Binding-site contacts:
Ligand atom C5 contacts residue GLN189 of chain 1.A at 3.5 Å.
Ligand atom C3 contacts residue ARG188 of chain 1.A at 4.0 Å.
Ligand atom C10 contacts residue HIS164 of chain 1.A at 3.9 Å.
Ligand atom C4 contacts residue GLU166 of chain 1.A at 3.9 Å.
Ligand atom C5 contacts residue ARG188 of chain 1.A at 3.8 Å.
Ligand atom F1 contacts residue MET49 of chain 1.A at 3.8 Å.
Ligand atom C2 contacts residue GLU166 of chain 1.A at 3.5 Å.
Ligand atom C11 contacts residue HIS164 of chain 1.A at 4.1 Å.
Ligand atom N1 contacts residue PRO168 of chain 1.A at 3.7 Å.
Ligand atom C9 contacts residue MET165 of chain 1.A at 3.4 Å (hydrophobic).
Ligand atom N1 contacts residue LEU167 of chain 1.A at 4.0 Å.
Ligand atom C10 contacts residue HIS41 of chain 1.A at 3.8 Å.
Ligand atom C9 contacts residue MET49 of chain 1.A at 3.9 Å (hydrophobic).
Ligand atom C1 contacts residue GLU166 of chain 1.A at 3.2 Å.
Ligand atom N2 contacts residue GLN189 of chain 1.A at 3.8 Å.
Ligand atom C8 contacts residue MET165 of chain 1.A at 3.9 Å (hydrophobic).
Ligand atom C3 contacts residue GLN189 of chain 1.A at 3.9 Å.
Ligand atom C1 contacts residue PRO168 of chain 1.A at 3.5 Å (hydrophobic).
Ligand atom C3 contacts residue GLU166 of chain 1.A at 3.9 Å.
Ligand atom C11 contacts residue HIS41 of chain 1.A at 3.5 Å.
Ligand atom C4 contacts residue GLN189 of chain 1.A at 3.6 Å.
Ligand atom C8 contacts residue GLN189 of chain 1.A at 4.1 Å.
Ligand atom F1 contacts residue MET165 of chain 1.A at 4.0 Å.
Ligand atom F1 contacts residue ASP187 of chain 1.A at 3.2 Å.
Ligand atom C10 contacts residue MET49 of chain 1.A at 3.4 Å (hydrophobic).
Ligand atom O1 contacts residue PRO168 of chain 1.A at 4.1 Å.
Ligand atom C9 contacts residue ARG188 of chain 1.A at 4.0 Å.
Ligand atom C6 contacts residue GLN189 of chain 1.A at 3.5 Å.
Ligand atom C2 contacts residue PRO168 of chain 1.A at 3.8 Å (hydrophobic).
Ligand atom C4 contacts residue ARG188 of chain 1.A at 3.1 Å.
Ligand atom F1 contacts residue HIS164 of chain 1.A at 3.8 Å.
Ligand atom C12 contacts residue MET49 of chain 1.A at 3.8 Å (hydrophobic).
Ligand atom C4 contacts residue THR190 of chain 1.A at 4.1 Å.
Ligand atom F1 contacts residue HIS41 of chain 1.A at 3.1 Å.
Ligand atom C3 contacts residue THR190 of chain 1.A at 3.4 Å.
Ligand atom C10 contacts residue MET165 of chain 1.A at 3.8 Å (hydrophobic).
Ligand atom N1 contacts residue GLU166 of chain 1.A at 2.8 Å (salt-bridge).
Ligand atom C1 contacts residue LEU167 of chain 1.A at 3.6 Å (hydrophobic).
Ligand atom C11 contacts residue MET49 of chain 1.A at 3.3 Å (hydrophobic).
Ligand atom C8 contacts residue ARG188 of chain 1.A at 4.1 Å.

Sequence of chain 1.A:
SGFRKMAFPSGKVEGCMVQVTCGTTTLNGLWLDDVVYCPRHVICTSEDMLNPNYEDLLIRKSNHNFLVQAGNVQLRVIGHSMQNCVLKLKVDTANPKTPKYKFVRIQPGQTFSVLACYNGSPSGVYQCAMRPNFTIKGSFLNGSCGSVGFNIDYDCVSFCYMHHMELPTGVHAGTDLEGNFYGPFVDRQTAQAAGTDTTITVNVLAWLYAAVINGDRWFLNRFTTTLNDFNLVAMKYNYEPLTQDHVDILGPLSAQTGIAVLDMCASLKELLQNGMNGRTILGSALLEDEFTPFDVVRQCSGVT

The protein below binds the small molecule below.
Small molecule (SMILES): CC(=O)NCCc1c[nH]c2ccc(F)cc12